Sequence of chain 1.G:
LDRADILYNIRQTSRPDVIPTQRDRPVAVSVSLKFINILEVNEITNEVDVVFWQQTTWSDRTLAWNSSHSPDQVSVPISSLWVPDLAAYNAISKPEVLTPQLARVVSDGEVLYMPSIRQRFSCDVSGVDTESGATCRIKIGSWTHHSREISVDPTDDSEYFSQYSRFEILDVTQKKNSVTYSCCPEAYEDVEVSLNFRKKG

The small molecule below binds the protein below.
Small molecule (SMILES): CC(=O)N[C@@H]1[C@@H](O)[C@H](O)[C@@H](CO)O[C@H]1O

Binding-site contacts:
Ligand atom C3 contacts residue ASN66 of chain 1.G at 3.7 Å.
Ligand atom C6 contacts residue SER68 of chain 1.G at 4.0 Å.
Ligand atom N2 contacts residue ASN66 of chain 1.G at 2.7 Å (h-bond).
Ligand atom O5 contacts residue ASN66 of chain 1.G at 2.5 Å (h-bond).
Ligand atom C2 contacts residue ASN66 of chain 1.G at 2.3 Å.
Ligand atom C8 contacts residue ASN66 of chain 1.G at 4.5 Å.
Ligand atom C1 contacts residue ASN66 of chain 1.G at 1.4 Å.
Ligand atom C1 contacts residue SER68 of chain 1.G at 4.0 Å.
Ligand atom C5 contacts residue ASN66 of chain 1.G at 3.7 Å.
Ligand atom C5 contacts residue SER68 of chain 1.G at 3.9 Å.
Ligand atom C4 contacts residue ASN66 of chain 1.G at 4.2 Å.
Ligand atom C7 contacts residue ASN66 of chain 1.G at 3.3 Å.
Ligand atom O7 contacts residue ASN66 of chain 1.G at 3.5 Å (h-bond).
Ligand atom O5 contacts residue SER68 of chain 1.G at 4.1 Å.